The protein below binds the small molecule below.
Small molecule (SMILES): O=C(O)c1occc(=O)c1O

Sequence of chain 1.A:
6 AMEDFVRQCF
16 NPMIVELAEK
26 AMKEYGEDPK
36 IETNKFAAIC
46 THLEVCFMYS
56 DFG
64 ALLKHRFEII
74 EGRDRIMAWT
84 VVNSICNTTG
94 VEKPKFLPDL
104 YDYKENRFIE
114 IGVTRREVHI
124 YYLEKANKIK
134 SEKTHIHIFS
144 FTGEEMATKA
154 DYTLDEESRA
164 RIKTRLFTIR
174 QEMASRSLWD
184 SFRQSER

Binding-site contacts:
Ligand atom OAJ contacts residue GLU113 of chain 1.A at 3.0 Å (salt-bridge).
Ligand atom OAJ contacts residue HIS47 of chain 1.A at 3.2 Å.
Ligand atom CAH contacts residue MN1 of chain 1.C at 3.0 Å.
Ligand atom OAI contacts residue LEU100 of chain 1.A at 4.2 Å.
Ligand atom CAF contacts residue LYS128 of chain 1.A at 4.2 Å.
Ligand atom CAB contacts residue LYS128 of chain 1.A at 4.4 Å.
Ligand atom CAE contacts residue HIS47 of chain 1.A at 3.4 Å.
Ligand atom CAE contacts residue MN1 of chain 1.C at 4.2 Å.
Ligand atom CAF contacts residue ASP102 of chain 1.A at 4.2 Å.
Ligand atom CAG contacts residue MN1 of chain 1.D at 4.3 Å.
Ligand atom OAD contacts residue MN1 of chain 1.D at 2.0 Å.
Ligand atom CAF contacts residue MN1 of chain 1.D at 3.0 Å.
Ligand atom OAD contacts residue ILE114 of chain 1.A at 2.9 Å (h-bond).
Ligand atom CAG contacts residue MN1 of chain 1.C at 3.3 Å.
Ligand atom OAD contacts residue ASP102 of chain 1.A at 4.0 Å.
Ligand atom OAI contacts residue ASP102 of chain 1.A at 4.1 Å.
Ligand atom CAF contacts residue HIS47 of chain 1.A at 3.7 Å.
Ligand atom CAE contacts residue LYS128 of chain 1.A at 3.5 Å.
Ligand atom OAI contacts residue GLU74 of chain 1.A at 2.8 Å (salt-bridge).
Ligand atom OAJ contacts residue MN1 of chain 1.D at 2.3 Å.
Ligand atom CAF contacts residue GLU74 of chain 1.A at 3.8 Å.
Ligand atom OAD contacts residue LYS128 of chain 1.A at 3.3 Å (salt-bridge).
Ligand atom OAK contacts residue MN1 of chain 1.C at 4.1 Å.
Ligand atom CAE contacts residue GLU113 of chain 1.A at 3.4 Å.
Ligand atom CAF contacts residue GLU113 of chain 1.A at 3.5 Å.
Ligand atom OAJ contacts residue MN1 of chain 1.C at 1.9 Å.
Ligand atom CAH contacts residue GLU74 of chain 1.A at 3.5 Å.
Ligand atom OAD contacts residue GLU113 of chain 1.A at 2.9 Å (salt-bridge).
Ligand atom CAA contacts residue TYR124 of chain 1.A at 4.1 Å (hydrophobic).
Ligand atom CAF contacts residue MN1 of chain 1.C at 3.0 Å.
Ligand atom CAE contacts residue MN1 of chain 1.D at 2.8 Å.
Ligand atom CAE contacts residue ILE114 of chain 1.A at 4.1 Å (hydrophobic).
Ligand atom OAJ contacts residue ILE114 of chain 1.A at 4.4 Å.
Ligand atom OAJ contacts residue ASP102 of chain 1.A at 2.8 Å (salt-bridge).
Ligand atom CAA contacts residue MN1 of chain 1.D at 4.1 Å.
Ligand atom CAG contacts residue GLU74 of chain 1.A at 4.0 Å.
Ligand atom OAD contacts residue HIS47 of chain 1.A at 2.7 Å (h-bond).
Ligand atom OAJ contacts residue GLU74 of chain 1.A at 3.0 Å (salt-bridge).
Ligand atom OAI contacts residue MN1 of chain 1.C at 2.0 Å.
Ligand atom CAA contacts residue LYS128 of chain 1.A at 3.5 Å.